Binding-site contacts:
Ligand atom CM contacts residue GLU116 of chain 1.D at 3.8 Å.
Ligand atom C contacts residue GLU116 of chain 1.D at 3.9 Å.
Ligand atom CE1 contacts residue ASP63 of chain 1.E at 3.4 Å.
Ligand atom CM contacts residue ASN73 of chain 1.D at 3.7 Å.
Ligand atom CA contacts residue PHE114 of chain 1.D at 3.6 Å (hydrophobic).
Ligand atom CB contacts residue SER81 of chain 1.C at 3.2 Å.
Ligand atom CM contacts residue ALA80 of chain 1.C at 3.3 Å (hydrophobic).
Ligand atom CA contacts residue PYR1 of chain 1.D at 2.4 Å.
Ligand atom CE1 contacts residue PHE2 of chain 1.D at 3.4 Å (hydrophobic).
Ligand atom N contacts residue PHE2 of chain 1.D at 3.6 Å (h-bond).
Ligand atom OXT contacts residue LYS74 of chain 1.D at 4.0 Å.
Ligand atom CG contacts residue PHE114 of chain 1.D at 4.1 Å (hydrophobic).
Ligand atom C contacts residue PYR1 of chain 1.D at 3.5 Å.
Ligand atom CB contacts residue PYR1 of chain 1.D at 3.5 Å.
Ligand atom CD2 contacts residue PYR1 of chain 1.D at 4.1 Å.
Ligand atom CB contacts residue PHE114 of chain 1.D at 3.8 Å (hydrophobic).
Ligand atom CA contacts residue SER81 of chain 1.C at 3.4 Å.
Ligand atom CM contacts residue ALA72 of chain 1.D at 4.1 Å (hydrophobic).
Ligand atom C contacts residue PHE114 of chain 1.D at 3.5 Å (hydrophobic).
Ligand atom CE1 contacts residue GLU66 of chain 1.E at 3.5 Å.
Ligand atom CM contacts residue SER81 of chain 1.C at 3.7 Å.
Ligand atom CG contacts residue PYR1 of chain 1.D at 3.6 Å.
Ligand atom O contacts residue VAL115 of chain 1.D at 3.4 Å.
Ligand atom NE2 contacts residue ASP63 of chain 1.E at 2.9 Å (salt-bridge).
Ligand atom CB contacts residue ILE59 of chain 1.E at 4.0 Å (hydrophobic).
Ligand atom ND1 contacts residue TYR62 of chain 1.E at 3.9 Å.
Ligand atom N contacts residue PHE114 of chain 1.D at 2.8 Å (h-bond).
Ligand atom NE2 contacts residue PHE2 of chain 1.D at 3.2 Å.
Ligand atom ND1 contacts residue PHE2 of chain 1.D at 4.0 Å.
Ligand atom N contacts residue PYR1 of chain 1.D at 1.3 Å.
Ligand atom OXT contacts residue GLU116 of chain 1.D at 3.2 Å (salt-bridge).
Ligand atom ND1 contacts residue SER81 of chain 1.C at 2.7 Å (h-bond).
Ligand atom O contacts residue PHE114 of chain 1.D at 2.8 Å (h-bond).
Ligand atom CD2 contacts residue PHE114 of chain 1.D at 3.8 Å (hydrophobic).
Ligand atom CG contacts residue SER81 of chain 1.C at 3.3 Å.
Ligand atom CM contacts residue LYS74 of chain 1.D at 3.4 Å.
Ligand atom O contacts residue PYR1 of chain 1.D at 4.1 Å.
Ligand atom CE1 contacts residue SER81 of chain 1.C at 3.8 Å.
Ligand atom O contacts residue GLU116 of chain 1.D at 3.1 Å (salt-bridge).
Ligand atom CD2 contacts residue PHE2 of chain 1.D at 3.7 Å (hydrophobic).

Sequence of chain 1.D:
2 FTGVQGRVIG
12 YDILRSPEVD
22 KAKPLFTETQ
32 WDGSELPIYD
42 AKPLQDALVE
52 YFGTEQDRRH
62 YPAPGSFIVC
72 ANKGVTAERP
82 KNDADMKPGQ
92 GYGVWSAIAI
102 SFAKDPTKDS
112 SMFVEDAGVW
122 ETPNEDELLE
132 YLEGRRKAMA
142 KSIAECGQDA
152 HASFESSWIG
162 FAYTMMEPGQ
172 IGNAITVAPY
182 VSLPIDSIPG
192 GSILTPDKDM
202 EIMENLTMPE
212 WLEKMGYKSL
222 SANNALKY

The protein below binds the small molecule below.
Small molecule (SMILES): COC(=O)[C@@H](N)Cc1c[nH]c[nH+]1

Sequence of chain 1.E:
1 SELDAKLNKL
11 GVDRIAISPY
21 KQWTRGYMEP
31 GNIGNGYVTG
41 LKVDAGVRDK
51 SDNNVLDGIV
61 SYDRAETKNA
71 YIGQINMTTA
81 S

Sequence of chain 1.C:
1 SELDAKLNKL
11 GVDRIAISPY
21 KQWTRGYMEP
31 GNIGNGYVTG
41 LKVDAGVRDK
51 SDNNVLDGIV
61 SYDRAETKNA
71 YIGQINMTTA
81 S